Sequence of chain 37.C:
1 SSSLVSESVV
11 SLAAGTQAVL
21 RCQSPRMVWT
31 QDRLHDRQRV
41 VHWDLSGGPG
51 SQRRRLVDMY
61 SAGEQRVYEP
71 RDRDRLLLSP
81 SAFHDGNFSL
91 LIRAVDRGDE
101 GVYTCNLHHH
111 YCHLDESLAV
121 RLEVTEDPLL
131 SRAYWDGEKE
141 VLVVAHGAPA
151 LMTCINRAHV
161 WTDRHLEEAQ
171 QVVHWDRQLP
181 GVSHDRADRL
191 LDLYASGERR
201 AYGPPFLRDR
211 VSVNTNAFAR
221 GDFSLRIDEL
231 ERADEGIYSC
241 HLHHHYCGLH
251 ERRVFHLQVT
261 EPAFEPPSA

This protein binds this small molecule.
Small molecule (SMILES): CC(=O)N[C@@H]1[C@@H](O)[C@H](O)[C@@H](CO)O[C@H]1O

Binding-site contacts:
Ligand atom C5 contacts residue ASN87 of chain 37.C at 3.7 Å.
Ligand atom C3 contacts residue ASN87 of chain 37.C at 3.8 Å.
Ligand atom O7 contacts residue ASN87 of chain 37.C at 4.4 Å.
Ligand atom C7 contacts residue ASN87 of chain 37.C at 3.9 Å.
Ligand atom C1 contacts residue ASN87 of chain 37.C at 1.4 Å.
Ligand atom O6 contacts residue LEU91 of chain 37.C at 3.9 Å.
Ligand atom C6 contacts residue SER79 of chain 37.C at 3.6 Å.
Ligand atom C4 contacts residue ASN87 of chain 37.C at 4.2 Å.
Ligand atom C2 contacts residue ASN87 of chain 37.C at 2.5 Å.
Ligand atom C5 contacts residue SER79 of chain 37.C at 4.3 Å.
Ligand atom N2 contacts residue ASN87 of chain 37.C at 2.9 Å (h-bond).
Ligand atom C8 contacts residue ILE155 of chain 37.C at 3.7 Å (hydrophobic).
Ligand atom O6 contacts residue SER79 of chain 37.C at 2.5 Å (h-bond).
Ligand atom O5 contacts residue ASN87 of chain 37.C at 2.4 Å (h-bond).
Ligand atom O5 contacts residue SER79 of chain 37.C at 3.8 Å.